Binding-site contacts:
Ligand atom C2 contacts residue ASN122 of chain 1.B at 2.4 Å.
Ligand atom C6 contacts residue VAL171 of chain 1.B at 4.5 Å (hydrophobic).
Ligand atom C1 contacts residue ASN122 of chain 1.B at 1.4 Å.
Ligand atom C5 contacts residue VAL171 of chain 1.B at 4.3 Å (hydrophobic).
Ligand atom O5 contacts residue ASN122 of chain 1.B at 2.4 Å (h-bond).
Ligand atom C3 contacts residue VAL171 of chain 1.B at 4.2 Å (hydrophobic).
Ligand atom C4 contacts residue ASN122 of chain 1.B at 4.2 Å.
Ligand atom C3 contacts residue ASN122 of chain 1.B at 3.8 Å.
Ligand atom C3 contacts residue ASN125 of chain 1.B at 4.0 Å.
Ligand atom C5 contacts residue ASN122 of chain 1.B at 3.7 Å.
Ligand atom C7 contacts residue ASN122 of chain 1.B at 3.0 Å.
Ligand atom C1 contacts residue VAL127 of chain 1.B at 3.4 Å (hydrophobic).
Ligand atom C1 contacts residue ASN125 of chain 1.B at 4.5 Å.
Ligand atom O6 contacts residue VAL171 of chain 1.B at 4.0 Å.
Ligand atom O6 contacts residue GLU169 of chain 1.B at 4.1 Å.
Ligand atom O4 contacts residue VAL171 of chain 1.B at 4.0 Å.
Ligand atom O3 contacts residue ASN125 of chain 1.B at 4.0 Å.
Ligand atom N2 contacts residue ASN125 of chain 1.B at 2.9 Å (h-bond).
Ligand atom O6 contacts residue VAL127 of chain 1.B at 4.4 Å.
Ligand atom C7 contacts residue ASN125 of chain 1.B at 3.5 Å.
Ligand atom N2 contacts residue ASN122 of chain 1.B at 2.9 Å (h-bond).
Ligand atom C2 contacts residue ASN125 of chain 1.B at 4.0 Å.
Ligand atom O7 contacts residue ASN122 of chain 1.B at 2.8 Å (h-bond).
Ligand atom C4 contacts residue VAL171 of chain 1.B at 4.4 Å (hydrophobic).
Ligand atom C8 contacts residue THR124 of chain 1.B at 3.2 Å.
Ligand atom C6 contacts residue VAL127 of chain 1.B at 3.9 Å (hydrophobic).
Ligand atom C8 contacts residue ASN122 of chain 1.B at 3.1 Å.
Ligand atom C8 contacts residue ASN125 of chain 1.B at 3.1 Å.
Ligand atom O5 contacts residue VAL127 of chain 1.B at 3.3 Å.
Ligand atom C5 contacts residue VAL127 of chain 1.B at 3.5 Å (hydrophobic).

The protein below binds the small molecule below.
Small molecule (SMILES): CC(=O)N[C@@H]1[C@@H](O)[C@H](O)[C@@H](CO)O[C@H]1O

Sequence of chain 1.B:
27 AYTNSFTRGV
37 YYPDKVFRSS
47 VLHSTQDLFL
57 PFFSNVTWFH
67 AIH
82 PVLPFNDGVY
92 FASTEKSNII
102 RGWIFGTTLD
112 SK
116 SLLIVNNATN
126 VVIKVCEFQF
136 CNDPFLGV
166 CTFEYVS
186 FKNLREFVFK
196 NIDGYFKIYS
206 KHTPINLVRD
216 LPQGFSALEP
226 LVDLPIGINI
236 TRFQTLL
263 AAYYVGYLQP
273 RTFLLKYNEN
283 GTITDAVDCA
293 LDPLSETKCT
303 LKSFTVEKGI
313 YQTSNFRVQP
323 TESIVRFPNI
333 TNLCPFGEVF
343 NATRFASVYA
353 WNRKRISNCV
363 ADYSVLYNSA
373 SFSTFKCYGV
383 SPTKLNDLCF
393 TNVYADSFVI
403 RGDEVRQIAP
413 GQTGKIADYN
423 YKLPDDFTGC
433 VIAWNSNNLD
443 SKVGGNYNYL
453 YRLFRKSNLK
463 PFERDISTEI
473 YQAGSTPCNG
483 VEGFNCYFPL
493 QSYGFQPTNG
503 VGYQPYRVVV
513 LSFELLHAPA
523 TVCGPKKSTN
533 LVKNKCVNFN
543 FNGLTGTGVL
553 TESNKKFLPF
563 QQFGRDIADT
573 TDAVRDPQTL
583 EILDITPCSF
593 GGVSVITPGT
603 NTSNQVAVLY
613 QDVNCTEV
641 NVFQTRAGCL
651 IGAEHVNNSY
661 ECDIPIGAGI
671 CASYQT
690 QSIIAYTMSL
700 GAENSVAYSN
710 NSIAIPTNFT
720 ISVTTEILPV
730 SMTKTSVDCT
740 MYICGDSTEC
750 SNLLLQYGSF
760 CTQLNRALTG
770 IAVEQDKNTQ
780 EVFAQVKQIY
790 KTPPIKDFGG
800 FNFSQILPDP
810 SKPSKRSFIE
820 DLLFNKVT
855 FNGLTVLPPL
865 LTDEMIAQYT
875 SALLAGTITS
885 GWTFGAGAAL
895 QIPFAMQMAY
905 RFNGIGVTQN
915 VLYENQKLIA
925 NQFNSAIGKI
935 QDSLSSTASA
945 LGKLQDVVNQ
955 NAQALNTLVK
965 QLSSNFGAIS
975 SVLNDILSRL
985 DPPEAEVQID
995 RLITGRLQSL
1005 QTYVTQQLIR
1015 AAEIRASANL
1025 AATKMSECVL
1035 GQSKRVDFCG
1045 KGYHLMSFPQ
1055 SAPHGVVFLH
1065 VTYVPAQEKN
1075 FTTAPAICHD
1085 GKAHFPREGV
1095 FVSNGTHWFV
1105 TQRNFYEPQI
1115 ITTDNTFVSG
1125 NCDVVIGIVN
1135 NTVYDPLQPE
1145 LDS